Sequence of chain 1.A:
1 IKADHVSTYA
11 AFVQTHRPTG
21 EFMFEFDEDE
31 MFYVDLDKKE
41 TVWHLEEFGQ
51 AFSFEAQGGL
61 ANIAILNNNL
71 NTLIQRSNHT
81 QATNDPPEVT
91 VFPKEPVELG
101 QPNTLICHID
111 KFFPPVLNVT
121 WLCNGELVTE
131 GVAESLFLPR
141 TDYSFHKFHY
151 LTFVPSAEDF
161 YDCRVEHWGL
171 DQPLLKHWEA

Sequence of chain 1.B:
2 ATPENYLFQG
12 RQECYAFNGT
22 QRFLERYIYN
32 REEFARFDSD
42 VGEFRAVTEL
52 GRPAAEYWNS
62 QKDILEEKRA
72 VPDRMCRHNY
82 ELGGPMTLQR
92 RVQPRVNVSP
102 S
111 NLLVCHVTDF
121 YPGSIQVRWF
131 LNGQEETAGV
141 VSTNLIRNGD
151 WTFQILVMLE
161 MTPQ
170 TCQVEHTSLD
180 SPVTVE

Binding-site contacts:
Ligand atom N2 contacts residue TRP168 of chain 1.A at 3.9 Å.
Ligand atom O7 contacts residue HIS167 of chain 1.A at 4.4 Å.
Ligand atom C2 contacts residue ASN118 of chain 1.A at 2.5 Å.
Ligand atom C8 contacts residue GLU166 of chain 1.A at 3.7 Å.
Ligand atom C5 contacts residue ASN118 of chain 1.A at 3.6 Å.
Ligand atom O7 contacts residue TRP168 of chain 1.A at 4.0 Å.
Ligand atom C8 contacts residue LEU117 of chain 1.A at 3.7 Å (hydrophobic).
Ligand atom C1 contacts residue ASN118 of chain 1.A at 1.4 Å.
Ligand atom C6 contacts residue PRO4 of chain 1.B at 4.0 Å (hydrophobic).
Ligand atom O6 contacts residue PRO4 of chain 1.B at 3.6 Å.
Ligand atom C8 contacts residue HIS167 of chain 1.A at 4.1 Å.
Ligand atom C8 contacts residue TRP168 of chain 1.A at 3.3 Å (hydrophobic).
Ligand atom C4 contacts residue ASN118 of chain 1.A at 4.2 Å.
Ligand atom C1 contacts residue GLU166 of chain 1.A at 4.2 Å.
Ligand atom O6 contacts residue TRP168 of chain 1.A at 4.4 Å.
Ligand atom C8 contacts residue VAL116 of chain 1.A at 3.4 Å (hydrophobic).
Ligand atom O7 contacts residue GLU166 of chain 1.A at 3.9 Å.
Ligand atom N2 contacts residue ASN118 of chain 1.A at 2.9 Å (h-bond).
Ligand atom O7 contacts residue ASN118 of chain 1.A at 3.6 Å.
Ligand atom O3 contacts residue TRP168 of chain 1.A at 3.8 Å.
Ligand atom O5 contacts residue GLU166 of chain 1.A at 4.3 Å.
Ligand atom C7 contacts residue GLU166 of chain 1.A at 4.2 Å.
Ligand atom O5 contacts residue ASN118 of chain 1.A at 2.3 Å (h-bond).
Ligand atom C7 contacts residue ASN118 of chain 1.A at 3.5 Å.
Ligand atom C7 contacts residue TRP168 of chain 1.A at 3.6 Å (hydrophobic).
Ligand atom C8 contacts residue ASN118 of chain 1.A at 4.2 Å.
Ligand atom C3 contacts residue ASN118 of chain 1.A at 3.8 Å.

This protein binds this small molecule.
Small molecule (SMILES): CC(=O)N[C@H]1[C@H](O[C@H]2[C@H](O)[C@@H](NC(C)=O)CO[C@@H]2CO)O[C@H](CO)[C@@H](O[C@@H]2O[C@H](CO)[C@@H](O)[C@H](O[C@H]3O[C@H](CO)[C@@H](O)[C@H](O)[C@@H]3O)[C@@H]2O)[C@@H]1O